A small-molecule ligand and the protein it binds are described below.
Small molecule (SMILES): CC(C)CCC[C@@H](C)[C@H]1CC[C@H]2[C@@H]3CC=C4C[C@@H](O)CC[C@]4(C)[C@H]3CC[C@]12C

Sequence of chain 1.D:
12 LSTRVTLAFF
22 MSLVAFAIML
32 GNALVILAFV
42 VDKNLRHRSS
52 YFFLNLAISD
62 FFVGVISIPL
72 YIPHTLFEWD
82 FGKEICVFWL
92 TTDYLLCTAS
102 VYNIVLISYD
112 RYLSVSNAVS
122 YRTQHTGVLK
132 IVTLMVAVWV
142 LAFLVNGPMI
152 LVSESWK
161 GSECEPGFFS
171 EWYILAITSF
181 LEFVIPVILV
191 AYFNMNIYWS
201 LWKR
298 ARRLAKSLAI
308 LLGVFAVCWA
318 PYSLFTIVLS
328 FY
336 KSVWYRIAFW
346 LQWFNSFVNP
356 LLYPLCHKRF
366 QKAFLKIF

Binding-site contacts:
Ligand atom C7 contacts residue VAL133 of chain 1.D at 3.7 Å (hydrophobic).
Ligand atom C22 contacts residue TRP140 of chain 1.D at 3.8 Å (hydrophobic).
Ligand atom C23 contacts residue TRP140 of chain 1.D at 4.4 Å (hydrophobic).
Ligand atom C2 contacts residue TYR52 of chain 1.D at 4.5 Å (hydrophobic).
Ligand atom C27 contacts residue LEU96 of chain 1.D at 4.0 Å (hydrophobic).
Ligand atom C24 contacts residue TRP140 of chain 1.D at 4.3 Å (hydrophobic).
Ligand atom C3 contacts residue TYR52 of chain 1.D at 3.7 Å (hydrophobic).
Ligand atom C17 contacts residue TRP140 of chain 1.D at 4.2 Å (hydrophobic).
Ligand atom C11 contacts residue ILE59 of chain 1.D at 4.4 Å (hydrophobic).
Ligand atom C12 contacts residue ILE59 of chain 1.D at 3.9 Å (hydrophobic).
Ligand atom C15 contacts residue VAL137 of chain 1.D at 4.5 Å (hydrophobic).
Ligand atom C25 contacts residue TRP140 of chain 1.D at 4.2 Å (hydrophobic).
Ligand atom C14 contacts residue MET136 of chain 1.D at 4.3 Å (hydrophobic).
Ligand atom O1 contacts residue TYR52 of chain 1.D at 3.6 Å.
Ligand atom C8 contacts residue MET136 of chain 1.D at 4.4 Å (hydrophobic).
Ligand atom C16 contacts residue TRP140 of chain 1.D at 4.3 Å (hydrophobic).
Ligand atom C1 contacts residue LEU55 of chain 1.D at 4.2 Å (hydrophobic).
Ligand atom C20 contacts residue TRP140 of chain 1.D at 4.4 Å (hydrophobic).
Ligand atom C21 contacts residue ILE59 of chain 1.D at 4.0 Å (hydrophobic).
Ligand atom C6 contacts residue VAL133 of chain 1.D at 3.4 Å (hydrophobic).
Ligand atom C21 contacts residue TRP140 of chain 1.D at 4.2 Å (hydrophobic).
Ligand atom C25 contacts residue LEU96 of chain 1.D at 4.1 Å (hydrophobic).
Ligand atom C6 contacts residue MET136 of chain 1.D at 4.3 Å (hydrophobic).
Ligand atom C7 contacts residue MET136 of chain 1.D at 3.6 Å (hydrophobic).
Ligand atom C5 contacts residue VAL133 of chain 1.D at 4.5 Å (hydrophobic).